Sequence of chain 1.A:
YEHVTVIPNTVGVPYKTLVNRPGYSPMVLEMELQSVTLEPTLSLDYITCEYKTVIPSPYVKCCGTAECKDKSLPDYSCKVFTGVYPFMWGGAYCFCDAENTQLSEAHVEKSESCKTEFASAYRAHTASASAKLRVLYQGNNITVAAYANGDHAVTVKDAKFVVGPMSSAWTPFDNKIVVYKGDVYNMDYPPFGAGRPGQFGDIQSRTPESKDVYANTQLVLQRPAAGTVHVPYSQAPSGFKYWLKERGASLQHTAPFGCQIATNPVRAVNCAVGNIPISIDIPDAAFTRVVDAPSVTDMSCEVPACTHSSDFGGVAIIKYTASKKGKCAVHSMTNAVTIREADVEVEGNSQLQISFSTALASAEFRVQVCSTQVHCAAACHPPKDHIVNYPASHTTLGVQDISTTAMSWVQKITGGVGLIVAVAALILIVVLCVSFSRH

Sequence of chain 1.B:
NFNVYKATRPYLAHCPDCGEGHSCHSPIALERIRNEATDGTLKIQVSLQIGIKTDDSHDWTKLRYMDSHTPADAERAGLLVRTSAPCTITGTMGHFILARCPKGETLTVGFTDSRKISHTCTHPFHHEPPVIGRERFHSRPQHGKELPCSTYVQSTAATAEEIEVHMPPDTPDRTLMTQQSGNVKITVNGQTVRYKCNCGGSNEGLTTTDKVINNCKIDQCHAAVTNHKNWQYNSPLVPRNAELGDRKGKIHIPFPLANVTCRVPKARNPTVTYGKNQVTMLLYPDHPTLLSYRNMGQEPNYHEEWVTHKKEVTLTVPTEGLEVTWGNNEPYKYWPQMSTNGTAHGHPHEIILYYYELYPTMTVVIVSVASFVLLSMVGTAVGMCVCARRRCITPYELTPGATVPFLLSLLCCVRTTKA

Binding-site contacts:
Ligand atom O5 contacts residue ASN259 of chain 1.B at 2.4 Å (h-bond).
Ligand atom N2 contacts residue ASN259 of chain 1.B at 2.9 Å (h-bond).
Ligand atom O6 contacts residue PHE118 of chain 1.A at 3.9 Å.
Ligand atom C5 contacts residue THR116 of chain 1.A at 3.5 Å.
Ligand atom C1 contacts residue ASN259 of chain 1.B at 1.4 Å.
Ligand atom C6 contacts residue PHE118 of chain 1.A at 4.4 Å (hydrophobic).
Ligand atom C8 contacts residue ASN259 of chain 1.B at 4.1 Å.
Ligand atom C2 contacts residue ASN259 of chain 1.B at 2.4 Å.
Ligand atom C6 contacts residue LYS115 of chain 1.A at 3.9 Å.
Ligand atom C7 contacts residue ASN259 of chain 1.B at 3.1 Å.
Ligand atom C5 contacts residue ASN259 of chain 1.B at 3.7 Å.
Ligand atom O7 contacts residue ASN259 of chain 1.B at 3.0 Å (h-bond).
Ligand atom O6 contacts residue LYS115 of chain 1.A at 4.4 Å.
Ligand atom C1 contacts residue THR116 of chain 1.A at 3.3 Å.
Ligand atom O5 contacts residue THR116 of chain 1.A at 2.6 Å (h-bond).
Ligand atom C3 contacts residue ASN259 of chain 1.B at 3.8 Å.
Ligand atom C6 contacts residue THR116 of chain 1.A at 3.5 Å.
Ligand atom C4 contacts residue ASN259 of chain 1.B at 4.2 Å.

This small molecule binds to this protein.
Small molecule (SMILES): CC(=O)N[C@@H]1[C@@H](O)[C@H](O)[C@@H](CO)O[C@H]1O